The small molecule below binds the protein below.
Small molecule (SMILES): CC[C@H](C)[C@H](NC(=O)[C@H](CO)NC(=O)[C@H](CCCNC(N)=[NH2+])NC(=O)[C@@H](NC(=O)[C@@H]1CCCN1C(=O)[C@@H]1CCCN1C(=O)[C@H](C)N)C(C)C)C(=O)N[C@H](C=O)Cc1ccc(O)cc1

Sequence of chain 1.B:
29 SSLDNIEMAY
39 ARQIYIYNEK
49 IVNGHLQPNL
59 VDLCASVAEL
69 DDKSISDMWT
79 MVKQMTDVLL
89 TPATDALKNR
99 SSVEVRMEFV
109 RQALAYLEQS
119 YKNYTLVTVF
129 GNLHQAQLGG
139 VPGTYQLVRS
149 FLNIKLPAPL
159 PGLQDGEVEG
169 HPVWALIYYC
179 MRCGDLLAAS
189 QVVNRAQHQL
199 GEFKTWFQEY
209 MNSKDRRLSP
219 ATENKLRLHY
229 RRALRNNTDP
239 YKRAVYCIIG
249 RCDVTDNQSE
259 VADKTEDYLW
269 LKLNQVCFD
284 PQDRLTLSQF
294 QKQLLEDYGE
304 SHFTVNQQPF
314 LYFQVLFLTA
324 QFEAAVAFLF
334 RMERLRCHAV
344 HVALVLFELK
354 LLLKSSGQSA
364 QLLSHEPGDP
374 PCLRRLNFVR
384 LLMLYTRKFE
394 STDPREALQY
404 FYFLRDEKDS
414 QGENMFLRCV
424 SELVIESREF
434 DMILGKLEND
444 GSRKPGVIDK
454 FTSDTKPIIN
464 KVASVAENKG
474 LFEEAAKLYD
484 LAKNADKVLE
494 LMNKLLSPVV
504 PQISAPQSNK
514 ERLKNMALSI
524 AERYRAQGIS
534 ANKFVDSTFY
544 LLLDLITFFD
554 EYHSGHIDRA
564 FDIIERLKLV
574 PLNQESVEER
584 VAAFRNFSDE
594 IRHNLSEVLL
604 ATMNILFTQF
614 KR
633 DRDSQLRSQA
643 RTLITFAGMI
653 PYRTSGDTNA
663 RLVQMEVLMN

Binding-site contacts:
Ligand atom O contacts residue ASN309 of chain 1.B at 4.1 Å.
Ligand atom N contacts residue THR263 of chain 1.B at 4.0 Å.
Ligand atom CB contacts residue GLN311 of chain 1.B at 3.6 Å.
Ligand atom CB contacts residue TYR266 of chain 1.B at 3.7 Å (hydrophobic).
Ligand atom CG contacts residue ASP261 of chain 1.B at 3.4 Å.
Ligand atom CB contacts residue ASP261 of chain 1.B at 3.0 Å.
Ligand atom CG2 contacts residue LYS262 of chain 1.B at 3.7 Å.
Ligand atom O contacts residue THR263 of chain 1.B at 3.3 Å (h-bond).
Ligand atom CG1 contacts residue GLU264 of chain 1.B at 3.9 Å.
Ligand atom C contacts residue THR263 of chain 1.B at 3.8 Å.
Ligand atom CD1 contacts residue GLU264 of chain 1.B at 3.4 Å.
Ligand atom O contacts residue HIS305 of chain 1.B at 3.2 Å.
Ligand atom C contacts residue LEU314 of chain 1.B at 4.1 Å (hydrophobic).
Ligand atom N contacts residue TYR301 of chain 1.B at 3.6 Å.
Ligand atom CG contacts residue ALA260 of chain 1.B at 3.9 Å (hydrophobic).
Ligand atom OG contacts residue GLN311 of chain 1.B at 3.0 Å (h-bond).
Ligand atom O contacts residue THR263 of chain 1.B at 4.0 Å.
Ligand atom CB contacts residue LYS262 of chain 1.B at 4.1 Å.
Ligand atom C contacts residue THR263 of chain 1.B at 3.7 Å.
Ligand atom N contacts residue ASN255 of chain 1.B at 3.5 Å (h-bond).
Ligand atom CD1 contacts residue SER118 of chain 1.B at 3.6 Å.
Ligand atom N contacts residue THR263 of chain 1.B at 3.5 Å (h-bond).
Ligand atom CD contacts residue TYR301 of chain 1.B at 3.7 Å (hydrophobic).
Ligand atom CG contacts residue LYS262 of chain 1.B at 3.2 Å.
Ligand atom O contacts residue LEU314 of chain 1.B at 3.5 Å.
Ligand atom CB contacts residue LEU314 of chain 1.B at 4.1 Å (hydrophobic).
Ligand atom O contacts residue THR263 of chain 1.B at 3.0 Å (h-bond).
Ligand atom C contacts residue THR263 of chain 1.B at 3.4 Å.
Ligand atom CG contacts residue TYR266 of chain 1.B at 3.9 Å (hydrophobic).
Ligand atom CA contacts residue THR263 of chain 1.B at 3.5 Å.
Ligand atom CB contacts residue ASP261 of chain 1.B at 4.0 Å.
Ligand atom CG2 contacts residue HIS305 of chain 1.B at 3.6 Å.
Ligand atom O contacts residue PHE306 of chain 1.B at 3.9 Å.
Ligand atom CG2 contacts residue LEU314 of chain 1.B at 3.7 Å (hydrophobic).
Ligand atom CD contacts residue TYR266 of chain 1.B at 3.7 Å (hydrophobic).
Ligand atom C contacts residue ASN255 of chain 1.B at 3.6 Å.
Ligand atom O contacts residue LYS262 of chain 1.B at 3.2 Å.
Ligand atom O contacts residue ASN255 of chain 1.B at 3.4 Å (h-bond).
Ligand atom O contacts residue TYR122 of chain 1.B at 4.0 Å.
Ligand atom CA contacts residue ASN255 of chain 1.B at 4.0 Å.